Sequence of chain 1.A:
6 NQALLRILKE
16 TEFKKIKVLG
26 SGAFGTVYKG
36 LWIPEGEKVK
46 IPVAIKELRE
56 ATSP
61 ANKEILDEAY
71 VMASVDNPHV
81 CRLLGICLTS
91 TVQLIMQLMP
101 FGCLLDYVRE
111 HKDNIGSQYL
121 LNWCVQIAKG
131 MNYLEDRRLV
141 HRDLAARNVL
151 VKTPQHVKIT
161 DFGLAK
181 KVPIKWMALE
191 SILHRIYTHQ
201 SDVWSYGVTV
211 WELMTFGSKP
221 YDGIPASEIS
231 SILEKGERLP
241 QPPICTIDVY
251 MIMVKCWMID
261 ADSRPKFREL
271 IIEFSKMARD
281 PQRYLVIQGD

A protein and the small-molecule ligand that binds it are described below.
Small molecule (SMILES): CCOc1cc2ncc(C#N)c(Nc3ccc(OCc4ccccn4)c(Cl)c3)c2cc1NC(=O)CCCN(C)C

Binding-site contacts:
Ligand atom CBO contacts residue LEU24 of chain 1.A at 3.7 Å (hydrophobic).
Ligand atom OAG contacts residue CYS103 of chain 1.A at 3.1 Å (h-bond).
Ligand atom CAJ contacts residue GLN97 of chain 1.A at 3.9 Å.
Ligand atom CAY contacts residue CYS103 of chain 1.A at 2.8 Å (hydrophobic).
Ligand atom CAQ contacts residue LEU98 of chain 1.A at 3.8 Å (hydrophobic).
Ligand atom CBK contacts residue LEU94 of chain 1.A at 3.8 Å (hydrophobic).
Ligand atom CAC contacts residue GLY25 of chain 1.A at 3.0 Å.
Ligand atom CAO contacts residue THR160 of chain 1.A at 3.3 Å.
Ligand atom NBU contacts residue GLY25 of chain 1.A at 3.8 Å.
Ligand atom CAT contacts residue MET99 of chain 1.A at 3.6 Å (hydrophobic).
Ligand atom CBL contacts residue ALA49 of chain 1.A at 3.8 Å (hydrophobic).
Ligand atom CAX contacts residue CYS103 of chain 1.A at 2.8 Å (hydrophobic).
Ligand atom CBJ contacts residue LEU94 of chain 1.A at 3.8 Å (hydrophobic).
Ligand atom CAM contacts residue PHE162 of chain 1.A at 3.6 Å (hydrophobic).
Ligand atom OBD contacts residue LEU24 of chain 1.A at 3.7 Å.
Ligand atom NBA contacts residue LEU98 of chain 1.A at 3.3 Å.
Ligand atom NAD contacts residue MET96 of chain 1.A at 2.9 Å.
Ligand atom CLA contacts residue ILE50 of chain 1.A at 3.2 Å.
Ligand atom CAK contacts residue ASP161 of chain 1.A at 3.8 Å.
Ligand atom CLA contacts residue LYS51 of chain 1.A at 3.6 Å.
Ligand atom CAP contacts residue ASP161 of chain 1.A at 3.7 Å.
Ligand atom CBT contacts residue CYS103 of chain 1.A at 1.8 Å (hydrophobic).
Ligand atom CAM contacts residue MET72 of chain 1.A at 3.8 Å (hydrophobic).
Ligand atom CBH contacts residue CYS103 of chain 1.A at 3.3 Å (hydrophobic).
Ligand atom CLA contacts residue LEU94 of chain 1.A at 2.2 Å.
Ligand atom CAM contacts residue ASP161 of chain 1.A at 3.5 Å.
Ligand atom NBA contacts residue MET99 of chain 1.A at 3.2 Å (h-bond).
Ligand atom CAQ contacts residue GLN97 of chain 1.A at 3.2 Å.
Ligand atom CAQ contacts residue ALA49 of chain 1.A at 3.8 Å (hydrophobic).
Ligand atom OAG contacts residue GLY102 of chain 1.A at 3.3 Å.
Ligand atom CAK contacts residue PHE162 of chain 1.A at 3.3 Å (hydrophobic).
Ligand atom CAV contacts residue LEU94 of chain 1.A at 3.1 Å (hydrophobic).
Ligand atom CAN contacts residue MET96 of chain 1.A at 3.2 Å (hydrophobic).
Ligand atom CLA contacts residue ALA49 of chain 1.A at 3.8 Å.
Ligand atom CAL contacts residue MET96 of chain 1.A at 3.3 Å (hydrophobic).
Ligand atom CAQ contacts residue MET99 of chain 1.A at 3.5 Å (hydrophobic).
Ligand atom CAT contacts residue LEU24 of chain 1.A at 3.7 Å (hydrophobic).
Ligand atom OBE contacts residue LEU94 of chain 1.A at 3.3 Å.
Ligand atom CAR contacts residue ALA49 of chain 1.A at 3.7 Å (hydrophobic).
Ligand atom CAT contacts residue LEU98 of chain 1.A at 3.8 Å (hydrophobic).